Binding-site contacts:
Ligand atom C2 contacts residue SER61 of chain 2.A at 4.4 Å.
Ligand atom C4 contacts residue ASN59 of chain 2.A at 4.3 Å.
Ligand atom C7 contacts residue ASN59 of chain 2.A at 3.1 Å.
Ligand atom C5 contacts residue SER61 of chain 2.A at 4.4 Å.
Ligand atom C1 contacts residue SER61 of chain 2.A at 3.5 Å.
Ligand atom N2 contacts residue ASN59 of chain 2.A at 2.9 Å (h-bond).
Ligand atom C2 contacts residue ASN59 of chain 2.A at 2.5 Å.
Ligand atom N2 contacts residue SER61 of chain 2.A at 4.4 Å.
Ligand atom C1 contacts residue ASN59 of chain 2.A at 1.5 Å.
Ligand atom O7 contacts residue ASN59 of chain 2.A at 2.9 Å (h-bond).
Ligand atom C5 contacts residue ASN59 of chain 2.A at 3.7 Å.
Ligand atom C6 contacts residue THR62 of chain 2.A at 4.3 Å.
Ligand atom C5 contacts residue THR62 of chain 2.A at 4.4 Å.
Ligand atom O5 contacts residue SER61 of chain 2.A at 4.3 Å.
Ligand atom C3 contacts residue ASN59 of chain 2.A at 3.8 Å.
Ligand atom O5 contacts residue ASN59 of chain 2.A at 2.4 Å (h-bond).
Ligand atom C8 contacts residue ASN59 of chain 2.A at 4.3 Å.

Sequence of chain 2.A:
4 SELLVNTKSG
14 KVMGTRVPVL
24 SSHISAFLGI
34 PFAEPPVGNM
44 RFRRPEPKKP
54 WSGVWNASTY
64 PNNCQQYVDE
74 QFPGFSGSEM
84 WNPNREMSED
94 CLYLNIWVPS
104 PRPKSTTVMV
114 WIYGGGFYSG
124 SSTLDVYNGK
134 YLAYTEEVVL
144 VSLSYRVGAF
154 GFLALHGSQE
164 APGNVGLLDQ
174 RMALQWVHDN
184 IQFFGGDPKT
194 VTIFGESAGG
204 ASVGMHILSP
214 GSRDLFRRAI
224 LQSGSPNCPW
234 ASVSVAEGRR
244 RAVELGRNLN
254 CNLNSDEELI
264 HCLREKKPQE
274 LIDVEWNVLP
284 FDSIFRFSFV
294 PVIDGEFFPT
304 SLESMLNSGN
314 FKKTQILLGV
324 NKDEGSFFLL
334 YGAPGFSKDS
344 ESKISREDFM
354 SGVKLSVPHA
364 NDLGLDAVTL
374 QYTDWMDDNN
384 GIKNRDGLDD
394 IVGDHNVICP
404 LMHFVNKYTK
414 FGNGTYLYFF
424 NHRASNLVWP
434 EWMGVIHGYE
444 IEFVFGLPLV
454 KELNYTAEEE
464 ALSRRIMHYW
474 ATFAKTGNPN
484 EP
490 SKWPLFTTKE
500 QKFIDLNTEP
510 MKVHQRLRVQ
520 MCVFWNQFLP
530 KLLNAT

A small-molecule ligand and the protein it binds are described below.
Small molecule (SMILES): CC(=O)N[C@@H]1[C@@H](O)[C@H](O)[C@@H](CO)O[C@H]1O